Sequence of chain 37.F:
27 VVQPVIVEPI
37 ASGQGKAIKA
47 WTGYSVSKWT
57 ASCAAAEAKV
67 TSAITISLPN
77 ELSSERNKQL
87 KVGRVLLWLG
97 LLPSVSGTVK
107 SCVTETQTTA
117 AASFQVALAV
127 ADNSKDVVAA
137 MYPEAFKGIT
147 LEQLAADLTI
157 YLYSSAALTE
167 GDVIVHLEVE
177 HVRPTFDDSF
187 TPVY

The small molecule below binds the protein below.
Small molecule (SMILES): Nc1ncnc2c1ncn2[C@@H]1O[C@H]([C@@H]2O[C@@H]3[C@H](O[P](=O)(O)O2)[C@@H](CO[P](=O)(O)O[C@H]2[C@@H](O)[C@H](n4cnc5c(N)ncnc54)O[C@@H]2COP(=O)=O)O[C@H]3n2ccc(=O)[nH]c2=O)[C@@H](O[P](=O)(O)OC[C@H]2O[C@@H](n3ccc(=O)[nH]c3=O)[C@H](O)[C@@H]2O)[C@H]1O

Binding-site contacts:
Ligand atom C4' contacts residue GLU140 of chain 37.F at 3.4 Å.
Ligand atom O3' contacts residue GLU140 of chain 37.F at 4.4 Å.
Ligand atom N3 contacts residue TRP47 of chain 37.F at 3.4 Å.
Ligand atom C2' contacts residue LYS143 of chain 37.F at 3.7 Å.
Ligand atom N9 contacts residue GLU140 of chain 37.F at 4.1 Å.
Ligand atom N9 contacts residue LYS143 of chain 37.F at 3.2 Å (salt-bridge).
Ligand atom C6 contacts residue TRP47 of chain 37.F at 3.7 Å (hydrophobic).
Ligand atom N6 contacts residue TRP47 of chain 37.F at 4.2 Å.
Ligand atom C4 contacts residue TRP47 of chain 37.F at 3.3 Å (hydrophobic).
Ligand atom O4' contacts residue GLU140 of chain 37.F at 3.0 Å (salt-bridge).
Ligand atom N7 contacts residue TRP47 of chain 37.F at 3.6 Å.
Ligand atom O4' contacts residue LYS143 of chain 37.F at 4.4 Å.
Ligand atom C2 contacts residue TRP47 of chain 37.F at 3.4 Å (hydrophobic).
Ligand atom C8 contacts residue LYS143 of chain 37.F at 2.7 Å.
Ligand atom N1 contacts residue TRP47 of chain 37.F at 3.7 Å.
Ligand atom C2' contacts residue GLU140 of chain 37.F at 3.0 Å.
Ligand atom C5' contacts residue ARG90 of chain 37.F at 4.3 Å.
Ligand atom C1' contacts residue GLU140 of chain 37.F at 2.7 Å.
Ligand atom C8 contacts residue TRP47 of chain 37.F at 3.6 Å (hydrophobic).
Ligand atom C3' contacts residue GLU140 of chain 37.F at 3.8 Å.
Ligand atom O2' contacts residue GLU140 of chain 37.F at 2.3 Å (salt-bridge).
Ligand atom C1' contacts residue TRP47 of chain 37.F at 3.7 Å (hydrophobic).
Ligand atom O4' contacts residue TRP47 of chain 37.F at 3.4 Å.
Ligand atom C1' contacts residue LYS143 of chain 37.F at 3.2 Å.
Ligand atom O2' contacts residue LYS143 of chain 37.F at 3.8 Å.
Ligand atom N9 contacts residue TRP47 of chain 37.F at 3.3 Å.
Ligand atom O4' contacts residue LYS143 of chain 37.F at 4.2 Å.
Ligand atom C5 contacts residue TRP47 of chain 37.F at 3.8 Å (hydrophobic).
Ligand atom N7 contacts residue LYS143 of chain 37.F at 3.8 Å.